Binding-site contacts:
Ligand atom OAH contacts residue ASP3 of chain 5.D at 4.0 Å.
Ligand atom OAH contacts residue THR4 of chain 5.D at 3.7 Å.
Ligand atom SAG contacts residue THR4 of chain 5.D at 3.9 Å.
Ligand atom C6 contacts residue HIS94 of chain 5.D at 3.9 Å.
Ligand atom C3 contacts residue LYS156 of chain 5.D at 4.0 Å.
Ligand atom O6B contacts residue LEU62 of chain 5.D at 4.0 Å.
Ligand atom O5 contacts residue ARG157 of chain 5.D at 3.8 Å.
Ligand atom C6 contacts residue LEU62 of chain 5.D at 3.5 Å (hydrophobic).
Ligand atom O6B contacts residue HIS94 of chain 5.D at 4.0 Å.
Ligand atom O6B contacts residue HIS155 of chain 5.D at 3.3 Å (h-bond).
Ligand atom OAH contacts residue LEU2 of chain 5.D at 2.8 Å (h-bond).
Ligand atom O6A contacts residue SER93 of chain 5.D at 3.2 Å.
Ligand atom C4 contacts residue LYS156 of chain 5.D at 4.0 Å.
Ligand atom O5B contacts residue LYS156 of chain 5.D at 3.3 Å.
Ligand atom O6A contacts residue HIS94 of chain 5.D at 3.2 Å (h-bond).
Ligand atom C5 contacts residue LEU62 of chain 5.D at 3.8 Å (hydrophobic).
Ligand atom C2 contacts residue ALA158 of chain 5.D at 3.7 Å (hydrophobic).
Ligand atom O3 contacts residue ALA158 of chain 5.D at 3.0 Å (h-bond).
Ligand atom O5 contacts residue LYS156 of chain 5.D at 3.4 Å.
Ligand atom C3 contacts residue ALA158 of chain 5.D at 4.0 Å (hydrophobic).
Ligand atom O4 contacts residue SER93 of chain 5.D at 3.0 Å (h-bond).
Ligand atom O6A contacts residue HIS155 of chain 5.D at 3.8 Å.
Ligand atom O4 contacts residue LYS156 of chain 5.D at 3.5 Å.
Ligand atom O6A contacts residue LEU62 of chain 5.D at 3.4 Å.
Ligand atom O4 contacts residue HIS155 of chain 5.D at 3.5 Å (h-bond).
Ligand atom OAF contacts residue ARG157 of chain 5.D at 2.8 Å (salt-bridge).
Ligand atom OAF contacts residue ALA158 of chain 5.D at 3.3 Å.
Ligand atom C3 contacts residue ARG157 of chain 5.D at 3.7 Å.
Ligand atom C6 contacts residue HIS155 of chain 5.D at 3.4 Å.
Ligand atom C6 contacts residue SER93 of chain 5.D at 4.0 Å.
Ligand atom C5 contacts residue HIS155 of chain 5.D at 4.0 Å.
Ligand atom O5 contacts residue HIS155 of chain 5.D at 3.6 Å.
Ligand atom OAF contacts residue THR4 of chain 5.D at 2.9 Å (h-bond).
Ligand atom O3 contacts residue LYS156 of chain 5.D at 3.0 Å.
Ligand atom SAG contacts residue ARG157 of chain 5.D at 3.6 Å (salt-bridge).
Ligand atom OAH contacts residue ARG157 of chain 5.D at 3.1 Å (salt-bridge).
Ligand atom O6B contacts residue LYS156 of chain 5.D at 3.3 Å.
Ligand atom OBI contacts residue LYS156 of chain 5.D at 4.0 Å.
Ligand atom O6B contacts residue ARG157 of chain 5.D at 3.3 Å (salt-bridge).
Ligand atom O3 contacts residue ARG157 of chain 5.D at 3.3 Å (salt-bridge).

Sequence of chain 5.D:
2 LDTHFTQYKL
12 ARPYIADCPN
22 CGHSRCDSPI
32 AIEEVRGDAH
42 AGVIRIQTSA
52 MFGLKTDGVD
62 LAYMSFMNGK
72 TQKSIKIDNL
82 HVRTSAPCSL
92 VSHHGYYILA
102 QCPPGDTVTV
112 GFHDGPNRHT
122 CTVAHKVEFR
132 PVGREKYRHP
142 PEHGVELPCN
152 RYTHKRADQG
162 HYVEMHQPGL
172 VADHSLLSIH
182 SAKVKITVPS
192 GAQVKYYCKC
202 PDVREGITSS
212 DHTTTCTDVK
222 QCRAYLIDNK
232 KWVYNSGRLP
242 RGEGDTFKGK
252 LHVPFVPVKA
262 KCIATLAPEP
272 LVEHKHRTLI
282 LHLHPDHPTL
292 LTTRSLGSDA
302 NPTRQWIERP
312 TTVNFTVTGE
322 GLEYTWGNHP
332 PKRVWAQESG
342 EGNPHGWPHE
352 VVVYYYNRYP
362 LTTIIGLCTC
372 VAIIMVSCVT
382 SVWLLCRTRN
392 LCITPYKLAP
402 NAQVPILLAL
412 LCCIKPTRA

A protein and the small-molecule ligand that binds it are described below.
Small molecule (SMILES): O=C(O)[C@@H]1O[C@H](O[C@H]2[C@@H](OS(=O)(=O)O)O[C@@H](O)[C@H](NS(=O)(=O)O)[C@H]2O)[C@@H](OS(=O)(=O)O)[C@H](O)[C@@H]1O